Sequence of chain 1.A:
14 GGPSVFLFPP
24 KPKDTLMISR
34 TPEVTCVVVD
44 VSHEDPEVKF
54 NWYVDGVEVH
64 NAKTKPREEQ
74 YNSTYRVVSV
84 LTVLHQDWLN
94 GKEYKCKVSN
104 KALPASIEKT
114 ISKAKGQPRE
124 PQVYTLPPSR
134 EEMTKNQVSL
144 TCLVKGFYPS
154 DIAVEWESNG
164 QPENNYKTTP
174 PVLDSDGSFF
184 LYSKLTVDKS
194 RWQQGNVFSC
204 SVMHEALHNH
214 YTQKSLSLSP

A small-molecule ligand and the protein it binds are described below.
Small molecule (SMILES): CC(=O)N[C@H]1[C@H](O[C@H]2[C@H](O)[C@@H](NC(C)=O)CO[C@@H]2CO[C@H]2O[C@@H](C)[C@@H](O)[C@@H](O)[C@@H]2O)O[C@H](CO)[C@@H](O[C@@H]2O[C@H](CO[C@H]3O[C@H](CO)[C@@H](O)[C@H](O)[C@@H]3O[C@@H]3O[C@H](CO)[C@@H](O[C@@H]4O[C@H](CO)[C@H](O)[C@H](O)[C@H]4O)[C@H](O)[C@H]3NC(C)=O)[C@@H](O)[C@H](O[C@H]3O[C@H](CO)[C@@H](O)[C@H](O)[C@@H]3O[C@@H]3O[C@H](CO)[C@@H](O)[C@H](O)[C@H]3NC(C)=O)[C@@H]2O)[C@@H]1O

Binding-site contacts:
Ligand atom C3 contacts residue ASN75 of chain 1.A at 3.6 Å.
Ligand atom O3 contacts residue PRO23 of chain 1.A at 3.7 Å.
Ligand atom O2 contacts residue PHE21 of chain 1.A at 3.7 Å.
Ligand atom C1 contacts residue THR77 of chain 1.A at 3.8 Å.
Ligand atom O4 contacts residue VAL42 of chain 1.A at 3.6 Å.
Ligand atom C8 contacts residue ASP43 of chain 1.A at 3.8 Å.
Ligand atom C5 contacts residue ASN75 of chain 1.A at 3.6 Å.
Ligand atom O7 contacts residue ARG79 of chain 1.A at 3.4 Å (salt-bridge).
Ligand atom O3 contacts residue LYS24 of chain 1.A at 3.7 Å.
Ligand atom C7 contacts residue ASP43 of chain 1.A at 3.2 Å.
Ligand atom C1 contacts residue GLN73 of chain 1.A at 3.5 Å.
Ligand atom N2 contacts residue ASP43 of chain 1.A at 2.7 Å (salt-bridge).
Ligand atom O2 contacts residue THR38 of chain 1.A at 3.0 Å (h-bond).
Ligand atom O7 contacts residue VAL42 of chain 1.A at 3.4 Å.
Ligand atom C3 contacts residue PHE19 of chain 1.A at 3.7 Å (hydrophobic).
Ligand atom N2 contacts residue ASN75 of chain 1.A at 2.7 Å (h-bond).
Ligand atom O3 contacts residue ASP43 of chain 1.A at 3.6 Å.
Ligand atom C7 contacts residue LYS112 of chain 1.A at 3.6 Å.
Ligand atom C5 contacts residue PHE21 of chain 1.A at 3.6 Å (hydrophobic).
Ligand atom C1 contacts residue PHE19 of chain 1.A at 3.8 Å (hydrophobic).
Ligand atom C1 contacts residue ASN75 of chain 1.A at 1.4 Å.
Ligand atom C2 contacts residue PRO22 of chain 1.A at 3.5 Å (hydrophobic).
Ligand atom O4 contacts residue PHE21 of chain 1.A at 3.8 Å.
Ligand atom C4 contacts residue PHE19 of chain 1.A at 3.7 Å (hydrophobic).
Ligand atom O5 contacts residue ASN75 of chain 1.A at 2.4 Å (h-bond).
Ligand atom C2 contacts residue ASP43 of chain 1.A at 3.6 Å.
Ligand atom C2 contacts residue ASN75 of chain 1.A at 2.2 Å.
Ligand atom O2 contacts residue PRO22 of chain 1.A at 3.1 Å (h-bond).
Ligand atom O4 contacts residue LYS24 of chain 1.A at 3.0 Å.
Ligand atom O7 contacts residue LYS112 of chain 1.A at 3.4 Å.
Ligand atom C3 contacts residue ASP43 of chain 1.A at 3.4 Å.
Ligand atom C7 contacts residue ASN75 of chain 1.A at 3.5 Å.
Ligand atom C6 contacts residue PHE19 of chain 1.A at 3.8 Å (hydrophobic).
Ligand atom C6 contacts residue PHE21 of chain 1.A at 3.8 Å (hydrophobic).
Ligand atom O3 contacts residue GLU36 of chain 1.A at 3.3 Å (salt-bridge).
Ligand atom O2 contacts residue GLU36 of chain 1.A at 3.5 Å (salt-bridge).
Ligand atom C6 contacts residue THR38 of chain 1.A at 3.7 Å.
Ligand atom O6 contacts residue GLN73 of chain 1.A at 2.9 Å (h-bond).
Ligand atom O3 contacts residue LYS24 of chain 1.A at 3.6 Å.
Ligand atom C2 contacts residue PHE19 of chain 1.A at 3.8 Å (hydrophobic).